Sequence of chain 1.Q:
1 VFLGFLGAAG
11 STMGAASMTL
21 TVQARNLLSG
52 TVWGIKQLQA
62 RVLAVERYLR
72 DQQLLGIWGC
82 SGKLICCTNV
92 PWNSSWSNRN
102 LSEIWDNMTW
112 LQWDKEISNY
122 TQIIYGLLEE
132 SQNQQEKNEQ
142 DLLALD

Binding-site contacts:
Ligand atom O7 contacts residue GLU117 of chain 1.Q at 3.8 Å.
Ligand atom C6 contacts residue ASN120 of chain 1.Q at 4.5 Å.
Ligand atom C7 contacts residue ASN120 of chain 1.Q at 3.3 Å.
Ligand atom C8 contacts residue GLU117 of chain 1.Q at 3.3 Å.
Ligand atom N2 contacts residue ASN120 of chain 1.Q at 2.9 Å (h-bond).
Ligand atom O5 contacts residue ASN120 of chain 1.Q at 2.1 Å (h-bond).
Ligand atom C8 contacts residue LYS116 of chain 1.Q at 4.2 Å.
Ligand atom C2 contacts residue ASN120 of chain 1.Q at 2.4 Å.
Ligand atom C7 contacts residue GLU117 of chain 1.Q at 3.9 Å.
Ligand atom C1 contacts residue ASN120 of chain 1.Q at 1.4 Å.
Ligand atom C3 contacts residue ASN120 of chain 1.Q at 3.7 Å.
Ligand atom O7 contacts residue TYR121 of chain 1.Q at 3.8 Å.
Ligand atom O7 contacts residue ASN120 of chain 1.Q at 3.2 Å (h-bond).
Ligand atom C4 contacts residue ASN120 of chain 1.Q at 4.1 Å.
Ligand atom C5 contacts residue ASN120 of chain 1.Q at 3.5 Å.

A protein and the small-molecule ligand that binds it are described below.
Small molecule (SMILES): CC(=O)N[C@@H]1[C@@H](O)[C@H](O)[C@@H](CO)O[C@H]1O